Binding-site contacts:
Ligand atom N5 contacts residue LEU220 of chain 1.A at 3.8 Å.
Ligand atom CD1 contacts residue PHE283 of chain 1.A at 3.4 Å (hydrophobic).
Ligand atom C4 contacts residue ALA156 of chain 1.A at 3.4 Å (hydrophobic).
Ligand atom N4 contacts residue ASN52 of chain 1.A at 3.7 Å.
Ligand atom N3 contacts residue TRP118 of chain 1.A at 3.6 Å.
Ligand atom CL1 contacts residue PHE283 of chain 1.A at 3.7 Å (hydrophobic).
Ligand atom CE1 contacts residue ALA183 of chain 1.A at 3.7 Å (hydrophobic).
Ligand atom CZ contacts residue GLY187 of chain 1.A at 3.8 Å.
Ligand atom CL1 contacts residue ALA183 of chain 1.A at 3.5 Å (hydrophobic).
Ligand atom N5 contacts residue PRO217 of chain 1.A at 3.5 Å.
Ligand atom CL2 contacts residue GLY187 of chain 1.A at 3.6 Å.
Ligand atom C3 contacts residue PHE160 of chain 1.A at 3.4 Å (hydrophobic).
Ligand atom N5 contacts residue PHE179 of chain 1.A at 3.9 Å.
Ligand atom N1 contacts residue PHE160 of chain 1.A at 3.3 Å.
Ligand atom C4 contacts residue PHE155 of chain 1.A at 3.8 Å (hydrophobic).
Ligand atom CL2 contacts residue MSE186 of chain 1.A at 3.8 Å.
Ligand atom C1 contacts residue ASP117 of chain 1.A at 3.6 Å.
Ligand atom N4 contacts residue TRP118 of chain 1.A at 3.0 Å (h-bond).
Ligand atom CD2 contacts residue PHE160 of chain 1.A at 3.7 Å (hydrophobic).
Ligand atom N4 contacts residue ASP117 of chain 1.A at 3.5 Å (salt-bridge).
Ligand atom N6 contacts residue PHE283 of chain 1.A at 3.5 Å.
Ligand atom N1 contacts residue LEU220 of chain 1.A at 3.6 Å.
Ligand atom CZ contacts residue PHE283 of chain 1.A at 3.8 Å (hydrophobic).
Ligand atom C3 contacts residue VAL256 of chain 1.A at 3.9 Å (hydrophobic).
Ligand atom CG contacts residue PHE160 of chain 1.A at 3.4 Å (hydrophobic).
Ligand atom C4 contacts residue TRP152 of chain 1.A at 3.9 Å (hydrophobic).
Ligand atom C2 contacts residue PHE160 of chain 1.A at 3.6 Å (hydrophobic).
Ligand atom CD1 contacts residue PHE160 of chain 1.A at 3.9 Å (hydrophobic).
Ligand atom CL1 contacts residue PRO53 of chain 1.A at 3.6 Å (hydrophobic).
Ligand atom N6 contacts residue ASP117 of chain 1.A at 3.6 Å (salt-bridge).
Ligand atom C4 contacts residue VAL256 of chain 1.A at 3.4 Å (hydrophobic).
Ligand atom CL1 contacts residue LEU184 of chain 1.A at 3.8 Å (hydrophobic).
Ligand atom O1 contacts residue VAL256 of chain 1.A at 3.3 Å.
Ligand atom CZ contacts residue ALA183 of chain 1.A at 3.0 Å (hydrophobic).
Ligand atom C3 contacts residue TRP152 of chain 1.A at 3.4 Å (hydrophobic).
Ligand atom CL1 contacts residue PHE179 of chain 1.A at 3.5 Å (hydrophobic).
Ligand atom N3 contacts residue ASP117 of chain 1.A at 2.8 Å (salt-bridge).
Ligand atom CD1 contacts residue PHE179 of chain 1.A at 3.7 Å (hydrophobic).
Ligand atom N1 contacts residue PHE179 of chain 1.A at 3.8 Å.
Ligand atom CE1 contacts residue PHE283 of chain 1.A at 3.4 Å (hydrophobic).

This small molecule binds to this protein.
Small molecule (SMILES): CCOc1c(C)cc(C)cc1CNc1nnn[nH]1

Sequence of chain 1.A:
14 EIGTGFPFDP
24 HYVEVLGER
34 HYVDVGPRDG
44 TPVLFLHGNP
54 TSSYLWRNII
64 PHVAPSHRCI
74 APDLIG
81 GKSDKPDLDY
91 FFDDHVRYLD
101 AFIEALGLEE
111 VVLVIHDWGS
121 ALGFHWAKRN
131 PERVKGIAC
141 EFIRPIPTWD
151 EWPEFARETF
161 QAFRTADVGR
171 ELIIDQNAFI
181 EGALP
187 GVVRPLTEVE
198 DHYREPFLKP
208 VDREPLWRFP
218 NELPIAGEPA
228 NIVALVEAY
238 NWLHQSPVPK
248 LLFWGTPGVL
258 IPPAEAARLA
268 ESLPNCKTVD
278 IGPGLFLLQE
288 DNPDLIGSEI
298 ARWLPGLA